Binding-site contacts:
Ligand atom O7 contacts residue HIS71 of chain 1.A at 3.9 Å.
Ligand atom N2 contacts residue ASN72 of chain 1.A at 2.9 Å (h-bond).
Ligand atom C3 contacts residue ASN72 of chain 1.A at 3.6 Å.
Ligand atom C1 contacts residue ASN72 of chain 1.A at 1.4 Å.
Ligand atom C1 contacts residue THR74 of chain 1.A at 3.9 Å.
Ligand atom O5 contacts residue MET104 of chain 1.A at 4.1 Å.
Ligand atom C5 contacts residue ASN72 of chain 1.A at 3.5 Å.
Ligand atom C7 contacts residue ASN72 of chain 1.A at 3.3 Å.
Ligand atom C2 contacts residue ASN72 of chain 1.A at 2.3 Å.
Ligand atom C8 contacts residue ASN72 of chain 1.A at 3.2 Å.
Ligand atom C4 contacts residue ASN72 of chain 1.A at 3.9 Å.
Ligand atom O7 contacts residue ASN72 of chain 1.A at 3.3 Å (h-bond).
Ligand atom N2 contacts residue THR74 of chain 1.A at 4.2 Å.
Ligand atom O5 contacts residue ASN72 of chain 1.A at 2.2 Å (h-bond).

This protein binds this small molecule.
Small molecule (SMILES): CC(=O)N[C@@H]1[C@@H](O)[C@H](O)[C@@H](CO)O[C@H]1O

Sequence of chain 1.A:
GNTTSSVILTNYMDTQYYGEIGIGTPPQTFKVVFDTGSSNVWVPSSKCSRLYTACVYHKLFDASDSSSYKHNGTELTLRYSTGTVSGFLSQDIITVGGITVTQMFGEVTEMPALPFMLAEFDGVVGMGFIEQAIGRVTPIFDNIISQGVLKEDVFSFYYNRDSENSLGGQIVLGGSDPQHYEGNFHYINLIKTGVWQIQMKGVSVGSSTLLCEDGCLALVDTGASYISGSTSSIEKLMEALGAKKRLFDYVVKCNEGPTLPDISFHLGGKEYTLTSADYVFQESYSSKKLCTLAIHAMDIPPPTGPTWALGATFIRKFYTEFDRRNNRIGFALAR